Sequence of chain 1.C:
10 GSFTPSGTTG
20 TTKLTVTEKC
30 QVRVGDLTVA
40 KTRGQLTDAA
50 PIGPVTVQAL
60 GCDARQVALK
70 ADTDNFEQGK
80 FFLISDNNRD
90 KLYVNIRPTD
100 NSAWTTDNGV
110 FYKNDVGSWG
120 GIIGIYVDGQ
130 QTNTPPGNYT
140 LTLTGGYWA

A small-molecule ligand and the protein it binds are described below.
Small molecule (SMILES): O=C(O)CCC(=O)OC[C@@H](NC(=O)C(Cl)Cl)[C@H](O)c1ccc([N+](=O)[O-])cc1

Binding-site contacts:
Ligand atom O16 contacts residue GLY52 of chain 1.C at 4.2 Å.
Ligand atom C12 contacts residue PRO50 of chain 1.C at 4.1 Å (hydrophobic).
Ligand atom C15 contacts residue ILE51 of chain 1.C at 3.2 Å (hydrophobic).
Ligand atom CL2 contacts residue THR98 of chain 1.C at 4.0 Å.
Ligand atom C13 contacts residue PRO50 of chain 1.C at 3.5 Å (hydrophobic).
Ligand atom C15 contacts residue GLY52 of chain 1.C at 3.6 Å.
Ligand atom CL2 contacts residue ILE121 of chain 1.C at 4.0 Å.
Ligand atom O4 contacts residue PRO50 of chain 1.C at 3.4 Å.
Ligand atom CL2 contacts residue TYR125 of chain 1.C at 3.9 Å.
Ligand atom O2 contacts residue PRO53 of chain 1.C at 3.5 Å.
Ligand atom O2 contacts residue GLY52 of chain 1.C at 3.4 Å.
Ligand atom C8 contacts residue PRO53 of chain 1.C at 3.8 Å (hydrophobic).
Ligand atom N2 contacts residue PRO50 of chain 1.C at 4.2 Å.
Ligand atom O9A contacts residue ILE121 of chain 1.C at 3.8 Å.
Ligand atom C13 contacts residue GLY52 of chain 1.C at 3.9 Å.
Ligand atom C15 contacts residue PRO53 of chain 1.C at 4.2 Å (hydrophobic).
Ligand atom CL1 contacts residue GLY52 of chain 1.C at 3.3 Å.
Ligand atom CL1 contacts residue PRO50 of chain 1.C at 3.6 Å.
Ligand atom CL1 contacts residue TYR125 of chain 1.C at 3.6 Å.
Ligand atom O16 contacts residue VAL38 of chain 1.C at 4.0 Å.
Ligand atom C2 contacts residue PRO50 of chain 1.C at 4.0 Å (hydrophobic).
Ligand atom C14 contacts residue GLY52 of chain 1.C at 3.9 Å.
Ligand atom CL1 contacts residue PRO53 of chain 1.C at 4.2 Å.
Ligand atom C1 contacts residue TYR125 of chain 1.C at 3.6 Å (hydrophobic).
Ligand atom CL2 contacts residue GLY123 of chain 1.C at 3.6 Å.
Ligand atom C13 contacts residue ILE51 of chain 1.C at 3.8 Å (hydrophobic).
Ligand atom C14 contacts residue PRO50 of chain 1.C at 3.9 Å (hydrophobic).
Ligand atom CL1 contacts residue ILE124 of chain 1.C at 3.4 Å.
Ligand atom O9B contacts residue PRO53 of chain 1.C at 4.1 Å.
Ligand atom O2 contacts residue PRO50 of chain 1.C at 4.1 Å.
Ligand atom O16 contacts residue ILE51 of chain 1.C at 3.5 Å (h-bond).
Ligand atom O15 contacts residue ILE51 of chain 1.C at 4.0 Å.
Ligand atom CL2 contacts residue PRO53 of chain 1.C at 3.6 Å.
Ligand atom CL1 contacts residue ILE51 of chain 1.C at 4.1 Å.
Ligand atom C1 contacts residue PRO50 of chain 1.C at 4.2 Å (hydrophobic).
Ligand atom C14 contacts residue ILE51 of chain 1.C at 3.0 Å (hydrophobic).
Ligand atom C4 contacts residue PRO50 of chain 1.C at 3.9 Å (hydrophobic).
Ligand atom O15 contacts residue PRO53 of chain 1.C at 3.3 Å.
Ligand atom O15 contacts residue GLY52 of chain 1.C at 3.4 Å.
Ligand atom CL1 contacts residue GLY123 of chain 1.C at 3.8 Å.